Binding-site contacts:
Ligand atom C2 contacts residue GLU49 of chain 1.A at 3.1 Å.
Ligand atom C4 contacts residue TYR59 of chain 1.A at 3.4 Å (hydrophobic).
Ligand atom O3 contacts residue LYS55 of chain 1.A at 4.0 Å.
Ligand atom C3 contacts residue TYR59 of chain 1.A at 3.5 Å (hydrophobic).
Ligand atom N2 contacts residue TYR59 of chain 1.A at 3.7 Å.
Ligand atom O2 contacts residue GLU49 of chain 1.A at 3.4 Å.
Ligand atom O1 contacts residue TYR59 of chain 1.A at 3.7 Å.
Ligand atom N2 contacts residue TYR56 of chain 1.A at 4.1 Å.
Ligand atom O3 contacts residue TYR59 of chain 1.A at 3.6 Å.
Ligand atom C3 contacts residue GLU49 of chain 1.A at 4.0 Å.
Ligand atom N2 contacts residue GLU49 of chain 1.A at 4.2 Å.
Ligand atom N1 contacts residue TYR59 of chain 1.A at 3.5 Å.
Ligand atom C1 contacts residue TYR59 of chain 1.A at 3.6 Å (hydrophobic).
Ligand atom C5 contacts residue TYR59 of chain 1.A at 3.6 Å (hydrophobic).
Ligand atom C2 contacts residue TYR59 of chain 1.A at 3.7 Å (hydrophobic).
Ligand atom O2 contacts residue TYR56 of chain 1.A at 3.1 Å.
Ligand atom O2 contacts residue TYR59 of chain 1.A at 4.1 Å.
Ligand atom C1 contacts residue GLU49 of chain 1.A at 3.5 Å.

This protein binds this small molecule.
Small molecule (SMILES): O=[N+]([O-])c1cccnc1O

Sequence of chain 1.A:
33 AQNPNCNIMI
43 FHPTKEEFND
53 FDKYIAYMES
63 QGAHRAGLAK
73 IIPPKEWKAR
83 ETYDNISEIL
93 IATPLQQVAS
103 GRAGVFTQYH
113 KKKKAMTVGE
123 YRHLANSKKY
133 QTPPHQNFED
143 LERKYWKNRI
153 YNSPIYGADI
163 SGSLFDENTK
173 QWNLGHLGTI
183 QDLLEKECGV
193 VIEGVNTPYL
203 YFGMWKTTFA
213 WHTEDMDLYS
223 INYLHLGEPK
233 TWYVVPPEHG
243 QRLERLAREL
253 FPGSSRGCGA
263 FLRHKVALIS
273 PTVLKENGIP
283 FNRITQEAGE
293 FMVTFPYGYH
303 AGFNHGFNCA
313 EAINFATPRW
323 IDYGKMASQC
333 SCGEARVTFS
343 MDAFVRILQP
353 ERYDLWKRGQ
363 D